This protein binds this small molecule.
Small molecule (SMILES): CC[C@H](C)[C@H](N)C(=O)N[C@@H](CO)C(=O)N[C@@H](CCC(=O)O)C(=O)N[C@H](C=O)C(C)C

Binding-site contacts:
Ligand atom O contacts residue GLN3 of chain 37.E at 2.9 Å (h-bond).
Ligand atom CB contacts residue GLN3 of chain 37.E at 3.7 Å.
Ligand atom CG contacts residue VAL4 of chain 37.E at 4.4 Å (hydrophobic).
Ligand atom CB contacts residue VAL4 of chain 37.E at 4.4 Å (hydrophobic).
Ligand atom CG2 contacts residue SER5 of chain 37.E at 3.4 Å.
Ligand atom OG contacts residue GLN3 of chain 37.E at 3.3 Å (h-bond).
Ligand atom OE1 contacts residue ASN25 of chain 37.E at 4.2 Å.
Ligand atom C contacts residue ALA2 of chain 37.E at 3.5 Å (hydrophobic).
Ligand atom C contacts residue ALA2 of chain 37.E at 4.0 Å (hydrophobic).
Ligand atom CB contacts residue VAL4 of chain 37.E at 4.0 Å (hydrophobic).
Ligand atom C contacts residue VAL4 of chain 37.E at 4.0 Å (hydrophobic).
Ligand atom CG2 contacts residue VAL4 of chain 37.E at 3.4 Å (hydrophobic).
Ligand atom CG2 contacts residue GLN3 of chain 37.E at 3.5 Å.
Ligand atom CA contacts residue ALA2 of chain 37.E at 3.9 Å (hydrophobic).
Ligand atom N contacts residue VAL4 of chain 37.E at 3.1 Å (h-bond).
Ligand atom O contacts residue VAL4 of chain 37.E at 4.4 Å.
Ligand atom N contacts residue ALA2 of chain 37.E at 2.8 Å (h-bond).
Ligand atom CG1 contacts residue GLN3 of chain 37.E at 3.3 Å.
Ligand atom C contacts residue VAL4 of chain 37.E at 3.5 Å (hydrophobic).
Ligand atom CA contacts residue GLN3 of chain 37.E at 4.5 Å.
Ligand atom CG2 contacts residue ALA2 of chain 37.E at 4.0 Å (hydrophobic).
Ligand atom OE1 contacts residue VAL4 of chain 37.E at 3.6 Å.
Ligand atom CB contacts residue GLN3 of chain 37.E at 4.0 Å.
Ligand atom CB contacts residue ALA2 of chain 37.E at 4.4 Å (hydrophobic).
Ligand atom CA contacts residue VAL4 of chain 37.E at 3.3 Å (hydrophobic).
Ligand atom OE2 contacts residue VAL4 of chain 37.E at 3.7 Å.
Ligand atom N contacts residue GLY1 of chain 37.E at 4.5 Å.
Ligand atom N contacts residue GLN3 of chain 37.E at 4.5 Å.
Ligand atom CA contacts residue VAL4 of chain 37.E at 4.1 Å (hydrophobic).
Ligand atom CB contacts residue ALA2 of chain 37.E at 3.3 Å (hydrophobic).
Ligand atom CD contacts residue VAL4 of chain 37.E at 3.6 Å (hydrophobic).
Ligand atom CG1 contacts residue ALA2 of chain 37.E at 4.5 Å (hydrophobic).
Ligand atom C contacts residue GLN3 of chain 37.E at 3.9 Å.
Ligand atom CA contacts residue ALA2 of chain 37.E at 3.3 Å (hydrophobic).
Ligand atom O contacts residue VAL4 of chain 37.E at 3.2 Å (h-bond).
Ligand atom O contacts residue ALA2 of chain 37.E at 4.0 Å.
Ligand atom N contacts residue VAL4 of chain 37.E at 4.3 Å.

Sequence of chain 37.E:
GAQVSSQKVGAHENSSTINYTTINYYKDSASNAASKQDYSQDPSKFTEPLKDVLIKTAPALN